Binding-site contacts:
Ligand atom O1 contacts residue TYR48 of chain 1.B at 3.5 Å.
Ligand atom O6 contacts residue ASN47 of chain 1.B at 3.4 Å (h-bond).
Ligand atom O3 contacts residue HIS372 of chain 1.B at 4.0 Å.
Ligand atom O3 contacts residue TYR371 of chain 1.B at 2.7 Å (h-bond).
Ligand atom C1 contacts residue TYR48 of chain 1.B at 3.4 Å (hydrophobic).
Ligand atom O1 contacts residue ILE123 of chain 1.B at 4.2 Å.
Ligand atom O1 contacts residue LEU46 of chain 1.B at 3.6 Å.
Ligand atom O6 contacts residue ALA122 of chain 1.B at 3.3 Å.
Ligand atom O6 contacts residue PHE262 of chain 1.C at 4.3 Å.
Ligand atom O4 contacts residue ARG190 of chain 1.B at 2.9 Å (salt-bridge).
Ligand atom O1 contacts residue ASN47 of chain 1.B at 2.7 Å (h-bond).
Ligand atom O2 contacts residue GOL1 of chain 1.G at 3.4 Å.
Ligand atom C3 contacts residue ASP189 of chain 1.B at 3.6 Å.
Ligand atom O4 contacts residue ASP189 of chain 1.B at 4.0 Å.
Ligand atom C6 contacts residue ASP189 of chain 1.B at 3.8 Å.
Ligand atom C6 contacts residue ASN47 of chain 1.B at 4.0 Å.
Ligand atom C4 contacts residue ARG190 of chain 1.B at 3.8 Å.
Ligand atom O3 contacts residue ARG190 of chain 1.B at 3.5 Å.
Ligand atom C6 contacts residue VAL126 of chain 1.B at 4.1 Å (hydrophobic).
Ligand atom O3 contacts residue ASP189 of chain 1.B at 2.7 Å (salt-bridge).
Ligand atom O5 contacts residue ASN47 of chain 1.B at 2.9 Å (h-bond).
Ligand atom C1 contacts residue TYR371 of chain 1.B at 4.0 Å (hydrophobic).
Ligand atom C6 contacts residue ALA122 of chain 1.B at 4.2 Å (hydrophobic).
Ligand atom O2 contacts residue TYR371 of chain 1.B at 3.7 Å.
Ligand atom C2 contacts residue TYR371 of chain 1.B at 4.0 Å (hydrophobic).
Ligand atom C3 contacts residue ARG190 of chain 1.B at 4.0 Å.
Ligand atom C2 contacts residue ASN47 of chain 1.B at 4.0 Å.
Ligand atom O2 contacts residue ASP189 of chain 1.B at 2.4 Å (salt-bridge).
Ligand atom C5 contacts residue ILE123 of chain 1.B at 3.8 Å (hydrophobic).
Ligand atom O6 contacts residue ILE123 of chain 1.B at 2.9 Å (h-bond).
Ligand atom C4 contacts residue ASP189 of chain 1.B at 3.5 Å.
Ligand atom O5 contacts residue ASP189 of chain 1.B at 3.4 Å (salt-bridge).
Ligand atom C2 contacts residue ASP189 of chain 1.B at 3.3 Å.
Ligand atom C3 contacts residue TYR371 of chain 1.B at 3.7 Å (hydrophobic).
Ligand atom C1 contacts residue ASN47 of chain 1.B at 3.4 Å.
Ligand atom C5 contacts residue ASP189 of chain 1.B at 3.7 Å.
Ligand atom O4 contacts residue ILE123 of chain 1.B at 3.5 Å.
Ligand atom C6 contacts residue ILE123 of chain 1.B at 3.6 Å (hydrophobic).
Ligand atom C5 contacts residue ASN47 of chain 1.B at 3.7 Å.
Ligand atom C4 contacts residue ILE123 of chain 1.B at 4.2 Å (hydrophobic).

Sequence of chain 1.C:
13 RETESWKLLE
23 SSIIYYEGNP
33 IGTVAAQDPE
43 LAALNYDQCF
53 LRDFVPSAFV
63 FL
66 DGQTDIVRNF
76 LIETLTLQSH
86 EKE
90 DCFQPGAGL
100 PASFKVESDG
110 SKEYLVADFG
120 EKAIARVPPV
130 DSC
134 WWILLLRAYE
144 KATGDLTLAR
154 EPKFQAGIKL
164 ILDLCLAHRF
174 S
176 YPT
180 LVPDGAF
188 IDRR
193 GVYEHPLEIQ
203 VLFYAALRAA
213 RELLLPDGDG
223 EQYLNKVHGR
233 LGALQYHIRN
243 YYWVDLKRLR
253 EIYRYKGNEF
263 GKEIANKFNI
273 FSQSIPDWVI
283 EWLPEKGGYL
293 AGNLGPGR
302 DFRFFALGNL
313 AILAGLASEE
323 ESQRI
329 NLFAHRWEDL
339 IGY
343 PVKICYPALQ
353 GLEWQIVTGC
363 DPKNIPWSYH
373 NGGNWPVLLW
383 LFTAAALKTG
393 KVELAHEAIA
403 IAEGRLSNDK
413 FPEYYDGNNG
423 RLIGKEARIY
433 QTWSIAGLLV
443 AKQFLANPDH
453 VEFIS

Sequence of chain 1.B:
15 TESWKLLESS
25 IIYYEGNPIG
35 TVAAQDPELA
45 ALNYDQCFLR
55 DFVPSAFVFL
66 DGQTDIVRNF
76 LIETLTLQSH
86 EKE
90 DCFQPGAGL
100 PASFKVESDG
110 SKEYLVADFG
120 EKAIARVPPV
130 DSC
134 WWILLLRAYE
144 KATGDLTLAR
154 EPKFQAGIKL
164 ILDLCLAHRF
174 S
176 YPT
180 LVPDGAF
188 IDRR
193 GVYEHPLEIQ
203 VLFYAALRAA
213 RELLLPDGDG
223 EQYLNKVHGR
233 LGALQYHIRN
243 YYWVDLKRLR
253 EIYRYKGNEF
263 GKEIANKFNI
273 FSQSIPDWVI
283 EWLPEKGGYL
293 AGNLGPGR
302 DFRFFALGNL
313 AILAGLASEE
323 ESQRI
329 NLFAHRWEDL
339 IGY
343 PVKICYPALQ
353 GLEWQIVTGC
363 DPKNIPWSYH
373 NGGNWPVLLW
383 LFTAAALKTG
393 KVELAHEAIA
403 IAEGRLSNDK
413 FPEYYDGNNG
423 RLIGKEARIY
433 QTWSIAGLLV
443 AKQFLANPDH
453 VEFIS

This protein binds this small molecule.
Small molecule (SMILES): OC[C@H]1O[C@](O)(CO)[C@@H](O)[C@@H]1O